Binding-site contacts:
Ligand atom O3P contacts residue GLY232 of chain 2.B at 2.9 Å (h-bond).
Ligand atom O contacts residue GLY111 of chain 2.B at 3.1 Å (h-bond).
Ligand atom C6 contacts residue GLU350 of chain 2.B at 3.5 Å.
Ligand atom C6 contacts residue SER377 of chain 2.B at 3.4 Å.
Ligand atom O1P contacts residue LYS87 of chain 2.B at 3.4 Å (salt-bridge).
Ligand atom N contacts residue GLY111 of chain 2.B at 3.5 Å (h-bond).
Ligand atom O contacts residue THR110 of chain 2.B at 3.0 Å (h-bond).
Ligand atom O2P contacts residue HIS86 of chain 2.B at 3.3 Å (h-bond).
Ligand atom CA contacts residue ALA112 of chain 2.B at 3.4 Å (hydrophobic).
Ligand atom C contacts residue THR110 of chain 2.B at 3.2 Å.
Ligand atom O contacts residue HIS115 of chain 2.B at 3.0 Å.
Ligand atom O2P contacts residue ASN236 of chain 2.B at 2.9 Å (h-bond).
Ligand atom P contacts residue SER235 of chain 2.B at 3.5 Å.
Ligand atom C contacts residue ALA112 of chain 2.B at 3.6 Å (hydrophobic).
Ligand atom O3P contacts residue GLY233 of chain 2.B at 2.9 Å (h-bond).
Ligand atom OXT contacts residue ASN114 of chain 2.B at 2.9 Å (h-bond).
Ligand atom CA contacts residue GLY111 of chain 2.B at 3.5 Å.
Ligand atom O3P contacts residue GLY234 of chain 2.B at 2.8 Å (h-bond).
Ligand atom OXT contacts residue HIS115 of chain 2.B at 2.9 Å (h-bond).
Ligand atom OXT contacts residue ALA112 of chain 2.B at 3.4 Å (h-bond).
Ligand atom N1 contacts residue SER377 of chain 2.B at 2.5 Å (h-bond).
Ligand atom OXT contacts residue GLY113 of chain 2.B at 3.3 Å (h-bond).
Ligand atom N1 contacts residue GLU350 of chain 2.B at 3.4 Å.
Ligand atom O2P contacts residue SER235 of chain 2.B at 3.0 Å (h-bond).
Ligand atom O3 contacts residue ASN114 of chain 2.B at 2.7 Å (h-bond).
Ligand atom C2 contacts residue SER377 of chain 2.B at 3.4 Å.
Ligand atom O4P contacts residue LYS87 of chain 2.B at 3.4 Å (salt-bridge).
Ligand atom C6 contacts residue CYS230 of chain 2.B at 3.6 Å (hydrophobic).
Ligand atom O1P contacts residue THR190 of chain 2.B at 2.6 Å (h-bond).
Ligand atom CB contacts residue ALA112 of chain 2.B at 3.6 Å (hydrophobic).
Ligand atom C7 contacts residue LYS87 of chain 2.B at 3.3 Å.
Ligand atom C5A contacts residue GLY303 of chain 2.B at 3.6 Å.
Ligand atom O1P contacts residue SER235 of chain 2.B at 2.8 Å (h-bond).
Ligand atom O1P contacts residue GLY234 of chain 2.B at 3.2 Å (h-bond).
Ligand atom C2A contacts residue SER377 of chain 2.B at 3.5 Å.
Ligand atom CB contacts residue GLY303 of chain 2.B at 3.6 Å.
Ligand atom C contacts residue GLY111 of chain 2.B at 3.1 Å.
Ligand atom C2A contacts residue ASN114 of chain 2.B at 3.5 Å.
Ligand atom OXT contacts residue THR110 of chain 2.B at 2.9 Å (h-bond).
Ligand atom O3P contacts residue SER235 of chain 2.B at 3.7 Å.

Sequence of chain 2.B:
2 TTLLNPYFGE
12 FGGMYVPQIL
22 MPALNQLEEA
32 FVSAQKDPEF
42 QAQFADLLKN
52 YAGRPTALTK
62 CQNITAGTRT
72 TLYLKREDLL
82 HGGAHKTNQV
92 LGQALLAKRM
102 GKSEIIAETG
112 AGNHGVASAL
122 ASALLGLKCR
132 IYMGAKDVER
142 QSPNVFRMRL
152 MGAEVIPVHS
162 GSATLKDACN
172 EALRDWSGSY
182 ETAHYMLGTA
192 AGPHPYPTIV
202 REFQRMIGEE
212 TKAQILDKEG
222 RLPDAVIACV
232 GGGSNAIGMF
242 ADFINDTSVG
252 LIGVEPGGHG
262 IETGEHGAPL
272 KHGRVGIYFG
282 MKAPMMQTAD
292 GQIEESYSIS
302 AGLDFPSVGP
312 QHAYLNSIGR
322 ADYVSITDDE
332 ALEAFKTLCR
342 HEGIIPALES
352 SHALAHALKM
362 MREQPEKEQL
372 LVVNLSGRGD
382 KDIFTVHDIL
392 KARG

The small molecule below binds the protein below.
Small molecule (SMILES): Cc1ncc(COP(=O)(O)O)c(/C=C/C(=N)C(=O)O)c1O